Sequence of chain 1.B:
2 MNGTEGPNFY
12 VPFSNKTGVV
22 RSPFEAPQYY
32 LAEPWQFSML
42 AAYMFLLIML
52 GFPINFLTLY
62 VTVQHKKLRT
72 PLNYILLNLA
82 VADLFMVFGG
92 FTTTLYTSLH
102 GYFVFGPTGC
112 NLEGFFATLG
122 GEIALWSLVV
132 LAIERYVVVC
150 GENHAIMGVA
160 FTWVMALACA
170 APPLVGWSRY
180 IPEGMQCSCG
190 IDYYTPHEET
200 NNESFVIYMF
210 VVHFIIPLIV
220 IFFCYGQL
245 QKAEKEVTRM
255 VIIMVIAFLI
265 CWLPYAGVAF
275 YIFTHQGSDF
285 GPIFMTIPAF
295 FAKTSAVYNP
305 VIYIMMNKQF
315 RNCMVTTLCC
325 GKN

Binding-site contacts:
Ligand atom C2 contacts residue GLY281 of chain 1.B at 3.5 Å.
Ligand atom C1 contacts residue GLY281 of chain 1.B at 3.4 Å.
Ligand atom N2 contacts residue GLY281 of chain 1.B at 4.0 Å.
Ligand atom C6 contacts residue ASP283 of chain 1.B at 3.4 Å.
Ligand atom O6 contacts residue SER282 of chain 1.B at 3.1 Å.
Ligand atom C8 contacts residue MET2 of chain 1.B at 3.7 Å (hydrophobic).
Ligand atom C8 contacts residue ASN3 of chain 1.B at 3.1 Å.
Ligand atom O5 contacts residue SER282 of chain 1.B at 3.2 Å.
Ligand atom C6 contacts residue SER282 of chain 1.B at 4.3 Å.
Ligand atom O6 contacts residue ASP283 of chain 1.B at 3.1 Å (salt-bridge).
Ligand atom C1 contacts residue ASN3 of chain 1.B at 1.4 Å.
Ligand atom C2 contacts residue ASN3 of chain 1.B at 2.4 Å.
Ligand atom C3 contacts residue ASN3 of chain 1.B at 3.8 Å.
Ligand atom C7 contacts residue ASN3 of chain 1.B at 3.4 Å.
Ligand atom N2 contacts residue ACE1 of chain 1.B at 4.5 Å.
Ligand atom C5 contacts residue SER282 of chain 1.B at 4.2 Å.
Ligand atom C8 contacts residue GLY281 of chain 1.B at 3.1 Å.
Ligand atom C5 contacts residue ASN3 of chain 1.B at 3.6 Å.
Ligand atom N2 contacts residue ASN3 of chain 1.B at 2.9 Å (h-bond).
Ligand atom O5 contacts residue ASP283 of chain 1.B at 2.9 Å (salt-bridge).
Ligand atom C5 contacts residue ASP283 of chain 1.B at 3.8 Å.
Ligand atom C1 contacts residue SER282 of chain 1.B at 4.0 Å.
Ligand atom C2 contacts residue SER282 of chain 1.B at 4.2 Å.
Ligand atom C4 contacts residue ASN3 of chain 1.B at 4.3 Å.
Ligand atom C7 contacts residue GLY281 of chain 1.B at 3.8 Å.
Ligand atom O5 contacts residue GLY281 of chain 1.B at 3.8 Å.
Ligand atom O5 contacts residue ASN3 of chain 1.B at 2.4 Å (h-bond).
Ligand atom C1 contacts residue ASP283 of chain 1.B at 4.0 Å.
Ligand atom C8 contacts residue ACE1 of chain 1.B at 4.3 Å.

This protein binds this small molecule.
Small molecule (SMILES): CC(=O)N[C@H]1[C@H](O[C@H]2[C@H](O)[C@@H](NC(C)=O)CO[C@@H]2CO)O[C@H](CO)[C@@H](O)[C@@H]1O